Binding-site contacts:
Ligand atom N contacts residue TYR159 of chain 1.A at 3.5 Å.
Ligand atom O contacts residue TYR7 of chain 1.A at 3.4 Å.
Ligand atom OXT contacts residue LYS146 of chain 1.A at 3.5 Å (salt-bridge).
Ligand atom CD2 contacts residue TYR99 of chain 1.A at 3.6 Å (hydrophobic).
Ligand atom CB contacts residue ASP77 of chain 1.A at 3.6 Å.
Ligand atom CG contacts residue GLU63 of chain 1.A at 3.5 Å.
Ligand atom ND2 contacts residue GLN155 of chain 1.A at 3.1 Å (h-bond).
Ligand atom CD1 contacts residue VAL67 of chain 1.A at 3.6 Å (hydrophobic).
Ligand atom O contacts residue GOL1 of chain 1.L at 2.7 Å (h-bond).
Ligand atom O contacts residue GOL1 of chain 1.L at 2.8 Å (h-bond).
Ligand atom C contacts residue LYS146 of chain 1.A at 3.5 Å.
Ligand atom N contacts residue TYR7 of chain 1.A at 3.5 Å (h-bond).
Ligand atom CB contacts residue ASP77 of chain 1.A at 3.5 Å.
Ligand atom CA contacts residue TYR7 of chain 1.A at 3.1 Å (hydrophobic).
Ligand atom O contacts residue LYS66 of chain 1.A at 2.9 Å (salt-bridge).
Ligand atom CD1 contacts residue MET45 of chain 1.A at 3.6 Å (hydrophobic).
Ligand atom CG2 contacts residue TYR59 of chain 1.A at 3.4 Å (hydrophobic).
Ligand atom N contacts residue GLU63 of chain 1.A at 2.9 Å (salt-bridge).
Ligand atom N contacts residue TYR171 of chain 1.A at 2.8 Å (h-bond).
Ligand atom O contacts residue TRP147 of chain 1.A at 3.0 Å (h-bond).
Ligand atom ND2 contacts residue GOL1 of chain 1.L at 3.0 Å (h-bond).
Ligand atom OD1 contacts residue GLN155 of chain 1.A at 2.8 Å (h-bond).
Ligand atom CA contacts residue GLU63 of chain 1.A at 3.4 Å.
Ligand atom N contacts residue GOL1 of chain 1.L at 2.9 Å (h-bond).
Ligand atom CG2 contacts residue THR143 of chain 1.A at 3.3 Å.
Ligand atom CA contacts residue TYR171 of chain 1.A at 3.6 Å (hydrophobic).
Ligand atom CD2 contacts residue TYR7 of chain 1.A at 3.5 Å (hydrophobic).
Ligand atom C contacts residue TYR7 of chain 1.A at 3.2 Å (hydrophobic).
Ligand atom N contacts residue TYR7 of chain 1.A at 3.1 Å (h-bond).
Ligand atom CG1 contacts residue ASP77 of chain 1.A at 3.5 Å.
Ligand atom CD1 contacts residue TRP167 of chain 1.A at 3.4 Å (hydrophobic).
Ligand atom O contacts residue TYR159 of chain 1.A at 2.7 Å (h-bond).
Ligand atom N contacts residue ASP77 of chain 1.A at 2.9 Å (salt-bridge).
Ligand atom CA contacts residue TYR159 of chain 1.A at 3.5 Å (hydrophobic).
Ligand atom CG2 contacts residue TYR171 of chain 1.A at 3.4 Å (hydrophobic).
Ligand atom O contacts residue LYS146 of chain 1.A at 2.6 Å (salt-bridge).
Ligand atom O contacts residue THR73 of chain 1.A at 2.9 Å (h-bond).
Ligand atom CD1 contacts residue ARG97 of chain 1.A at 3.1 Å.
Ligand atom O contacts residue HIS70 of chain 1.A at 3.1 Å.
Ligand atom N contacts residue TYR99 of chain 1.A at 3.0 Å (h-bond).

Sequence of chain 1.A:
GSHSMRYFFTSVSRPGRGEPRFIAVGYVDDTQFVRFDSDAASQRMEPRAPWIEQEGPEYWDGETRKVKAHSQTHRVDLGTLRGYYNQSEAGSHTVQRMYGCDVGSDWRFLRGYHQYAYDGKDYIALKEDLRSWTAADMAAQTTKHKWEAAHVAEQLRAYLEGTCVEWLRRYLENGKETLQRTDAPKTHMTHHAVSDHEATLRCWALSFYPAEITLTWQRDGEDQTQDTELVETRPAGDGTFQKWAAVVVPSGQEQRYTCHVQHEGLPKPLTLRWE

This small molecule binds to this protein.
Small molecule (SMILES): CC[C@H](C)[C@H](N)C(=O)N[C@@H](CC(C)C)C(=O)N[C@@H](CC(N)=O)C(=O)N[C@@H](C)C(=O)N[C@@H](CCSC)C(=O)N[C@H](C(=O)N[C@H](C(=O)N[C@@H](CCCCN)C(=O)N[C@H](C(=O)O)[C@@H](C)CC)C(C)C)[C@@H](C)CC